Binding-site contacts:
Ligand atom C7 contacts residue ASN17 of chain 1.A at 3.2 Å.
Ligand atom C8 contacts residue CYS15 of chain 1.A at 3.4 Å (hydrophobic).
Ligand atom N2 contacts residue CYS15 of chain 1.A at 4.5 Å.
Ligand atom C6 contacts residue ASN137 of chain 1.A at 4.2 Å.
Ligand atom O5 contacts residue ASN137 of chain 1.A at 4.2 Å.
Ligand atom C3 contacts residue ASN17 of chain 1.A at 3.9 Å.
Ligand atom C2 contacts residue ASN17 of chain 1.A at 2.6 Å.
Ligand atom N2 contacts residue ASN17 of chain 1.A at 3.1 Å (h-bond).
Ligand atom O7 contacts residue ASN17 of chain 1.A at 3.2 Å (h-bond).
Ligand atom C5 contacts residue ASN137 of chain 1.A at 3.8 Å.
Ligand atom C1 contacts residue ASN137 of chain 1.A at 4.2 Å.
Ligand atom O5 contacts residue ASN17 of chain 1.A at 2.4 Å (h-bond).
Ligand atom C8 contacts residue ASN17 of chain 1.A at 4.0 Å.
Ligand atom C3 contacts residue ASN137 of chain 1.A at 4.5 Å.
Ligand atom C4 contacts residue ASN17 of chain 1.A at 4.3 Å.
Ligand atom C1 contacts residue ASN17 of chain 1.A at 1.5 Å.
Ligand atom C5 contacts residue ASN17 of chain 1.A at 3.7 Å.

This small molecule binds to this protein.
Small molecule (SMILES): CC(=O)N[C@H]1[C@H](O[C@H]2[C@H](O)[C@@H](NC(C)=O)CO[C@@H]2CO)O[C@H](CO)[C@@H](O)[C@@H]1O

Sequence of chain 1.A:
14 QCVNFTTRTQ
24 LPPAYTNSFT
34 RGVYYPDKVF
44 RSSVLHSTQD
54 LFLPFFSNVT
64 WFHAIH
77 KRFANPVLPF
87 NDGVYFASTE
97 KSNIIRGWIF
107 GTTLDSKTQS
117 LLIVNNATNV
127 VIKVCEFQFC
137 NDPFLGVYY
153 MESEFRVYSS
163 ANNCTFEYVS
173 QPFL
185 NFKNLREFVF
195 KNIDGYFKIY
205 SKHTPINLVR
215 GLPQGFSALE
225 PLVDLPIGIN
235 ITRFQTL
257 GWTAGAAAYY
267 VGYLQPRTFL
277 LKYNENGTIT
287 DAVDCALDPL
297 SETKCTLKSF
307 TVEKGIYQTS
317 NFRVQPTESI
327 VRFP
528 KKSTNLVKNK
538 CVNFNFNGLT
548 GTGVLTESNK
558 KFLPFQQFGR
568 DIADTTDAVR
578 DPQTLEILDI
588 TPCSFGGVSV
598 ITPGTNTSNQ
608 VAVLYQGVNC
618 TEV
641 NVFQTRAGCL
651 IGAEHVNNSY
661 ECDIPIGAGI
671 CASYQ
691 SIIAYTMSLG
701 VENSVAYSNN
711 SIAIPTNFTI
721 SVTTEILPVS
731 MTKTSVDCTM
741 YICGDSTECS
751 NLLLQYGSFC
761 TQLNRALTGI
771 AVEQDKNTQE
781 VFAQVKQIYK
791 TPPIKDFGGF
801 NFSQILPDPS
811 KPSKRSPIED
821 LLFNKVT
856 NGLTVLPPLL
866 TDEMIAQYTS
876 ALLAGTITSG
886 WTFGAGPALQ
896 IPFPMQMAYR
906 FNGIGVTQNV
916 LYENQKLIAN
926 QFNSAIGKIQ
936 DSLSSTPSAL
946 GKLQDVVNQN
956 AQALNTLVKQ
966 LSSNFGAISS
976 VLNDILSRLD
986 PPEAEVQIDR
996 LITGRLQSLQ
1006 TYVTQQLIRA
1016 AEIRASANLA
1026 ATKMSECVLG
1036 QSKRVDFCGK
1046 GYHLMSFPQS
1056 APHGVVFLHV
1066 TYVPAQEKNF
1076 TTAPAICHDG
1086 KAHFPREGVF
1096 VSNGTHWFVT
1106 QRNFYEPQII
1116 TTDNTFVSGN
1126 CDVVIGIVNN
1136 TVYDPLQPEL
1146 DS